A small-molecule ligand and the protein it binds are described below.
Small molecule (SMILES): OC[C@H]1O[C@H](O[C@H]2[C@H](O)[C@@H](O)[C@H](OCCCCCC3CCCCC3)O[C@@H]2CO)[C@H](O)[C@@H](O)[C@@H]1O

Binding-site contacts:
Ligand atom C30 contacts residue ARG213 of chain 1.D at 4.3 Å.
Ligand atom O31 contacts residue PRO209 of chain 1.D at 3.3 Å.
Ligand atom C9 contacts residue PHE204 of chain 1.D at 4.1 Å (hydrophobic).
Ligand atom C5 contacts residue HIS207 of chain 1.D at 3.9 Å.
Ligand atom C8 contacts residue HIS207 of chain 1.D at 4.1 Å.
Ligand atom C1 contacts residue PHE208 of chain 1.D at 4.4 Å (hydrophobic).
Ligand atom C3 contacts residue PHE208 of chain 1.D at 4.1 Å (hydrophobic).
Ligand atom C4 contacts residue HIS207 of chain 1.D at 4.3 Å.
Ligand atom C2 contacts residue PHE208 of chain 1.D at 3.7 Å (hydrophobic).
Ligand atom C18 contacts residue ARG213 of chain 1.D at 4.2 Å.
Ligand atom C17 contacts residue PRO209 of chain 1.D at 4.1 Å (hydrophobic).
Ligand atom C18 contacts residue HIS207 of chain 1.D at 3.6 Å.
Ligand atom O21 contacts residue ARG213 of chain 1.D at 3.1 Å (salt-bridge).
Ligand atom C30 contacts residue PRO209 of chain 1.D at 3.7 Å (hydrophobic).
Ligand atom O22 contacts residue PRO209 of chain 1.D at 3.2 Å.
Ligand atom O12 contacts residue HIS207 of chain 1.D at 3.1 Å (h-bond).
Ligand atom C6 contacts residue HIS207 of chain 1.D at 4.1 Å.
Ligand atom O22 contacts residue ARG213 of chain 1.D at 3.6 Å.
Ligand atom O21 contacts residue PRO209 of chain 1.D at 4.1 Å.
Ligand atom C18 contacts residue PRO209 of chain 1.D at 4.2 Å (hydrophobic).
Ligand atom O22 contacts residue PHE208 of chain 1.D at 3.2 Å.
Ligand atom C1 contacts residue HIS207 of chain 1.D at 3.8 Å.
Ligand atom O22 contacts residue HIS207 of chain 1.D at 2.7 Å (h-bond).
Ligand atom C7 contacts residue HIS207 of chain 1.D at 3.1 Å.
Ligand atom C5 contacts residue PHE208 of chain 1.D at 3.8 Å (hydrophobic).
Ligand atom C13 contacts residue HIS207 of chain 1.D at 3.9 Å.
Ligand atom C17 contacts residue ARG213 of chain 1.D at 4.2 Å.
Ligand atom C7 contacts residue PHE204 of chain 1.D at 4.3 Å (hydrophobic).
Ligand atom C8 contacts residue PHE204 of chain 1.D at 3.3 Å (hydrophobic).
Ligand atom C2 contacts residue HIS207 of chain 1.D at 3.4 Å.

Sequence of chain 1.D:
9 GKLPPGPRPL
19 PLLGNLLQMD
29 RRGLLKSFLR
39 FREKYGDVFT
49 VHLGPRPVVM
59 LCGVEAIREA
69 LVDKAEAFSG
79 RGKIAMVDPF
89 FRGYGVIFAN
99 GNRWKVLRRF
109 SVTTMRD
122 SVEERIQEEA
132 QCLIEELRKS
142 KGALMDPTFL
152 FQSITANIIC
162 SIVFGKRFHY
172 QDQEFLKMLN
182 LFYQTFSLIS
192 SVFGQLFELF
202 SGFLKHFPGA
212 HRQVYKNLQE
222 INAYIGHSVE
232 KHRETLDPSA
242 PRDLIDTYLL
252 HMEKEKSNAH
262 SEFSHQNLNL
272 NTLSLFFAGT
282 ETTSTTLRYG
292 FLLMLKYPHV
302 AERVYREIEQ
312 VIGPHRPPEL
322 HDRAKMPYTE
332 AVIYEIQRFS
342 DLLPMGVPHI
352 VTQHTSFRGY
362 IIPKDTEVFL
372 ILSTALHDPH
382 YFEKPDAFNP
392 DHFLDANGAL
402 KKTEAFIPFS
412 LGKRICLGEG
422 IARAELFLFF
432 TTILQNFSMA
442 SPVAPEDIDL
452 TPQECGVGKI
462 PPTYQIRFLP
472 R